Binding-site contacts:
Ligand atom C8P contacts residue MET153 of chain 1.F at 3.7 Å (hydrophobic).
Ligand atom C12 contacts residue HIS243 of chain 1.F at 4.0 Å.
Ligand atom C11 contacts residue ASP34 of chain 1.F at 3.1 Å.
Ligand atom C3P contacts residue TYR160 of chain 1.F at 3.4 Å (hydrophobic).
Ligand atom O2 contacts residue TRP185 of chain 1.F at 3.0 Å (h-bond).
Ligand atom O2 contacts residue TYR189 of chain 1.F at 3.5 Å.
Ligand atom O2 contacts residue GLY35 of chain 1.F at 3.9 Å.
Ligand atom C10 contacts residue HIS243 of chain 1.F at 3.1 Å.
Ligand atom C1P contacts residue HIS243 of chain 1.F at 3.9 Å.
Ligand atom C8P contacts residue SER157 of chain 1.F at 3.2 Å.
Ligand atom C11 contacts residue PHE244 of chain 1.F at 3.7 Å (hydrophobic).
Ligand atom O4 contacts residue ASN134 of chain 1.F at 2.6 Å (h-bond).
Ligand atom C5 contacts residue PRO131 of chain 1.F at 3.9 Å (hydrophobic).
Ligand atom O4 contacts residue PRO194 of chain 1.F at 3.3 Å.
Ligand atom C5P contacts residue TYR160 of chain 1.F at 3.1 Å (hydrophobic).
Ligand atom O12 contacts residue TRP185 of chain 1.F at 4.0 Å.
Ligand atom C12 contacts residue GLY35 of chain 1.F at 4.0 Å.
Ligand atom C3 contacts residue ILE193 of chain 1.F at 3.6 Å (hydrophobic).
Ligand atom C2 contacts residue TRP185 of chain 1.F at 3.4 Å (hydrophobic).
Ligand atom C3 contacts residue TRP185 of chain 1.F at 4.0 Å (hydrophobic).
Ligand atom O10 contacts residue ALA105 of chain 1.F at 3.4 Å.
Ligand atom C4 contacts residue ASN134 of chain 1.F at 3.4 Å.
Ligand atom C5 contacts residue ASN134 of chain 1.F at 3.4 Å.
Ligand atom C11 contacts residue HIS243 of chain 1.F at 3.5 Å.
Ligand atom O4 contacts residue PRO190 of chain 1.F at 3.5 Å.
Ligand atom C1 contacts residue TRP185 of chain 1.F at 3.9 Å (hydrophobic).
Ligand atom C1 contacts residue ALA105 of chain 1.F at 3.7 Å (hydrophobic).
Ligand atom C4P contacts residue TYR160 of chain 1.F at 3.0 Å (hydrophobic).
Ligand atom O12 contacts residue ALA105 of chain 1.F at 3.1 Å.
Ligand atom O10 contacts residue HIS243 of chain 1.F at 2.9 Å (h-bond).
Ligand atom O6P contacts residue ASN156 of chain 1.F at 3.9 Å.
Ligand atom O12 contacts residue GLY35 of chain 1.F at 2.8 Å (h-bond).
Ligand atom C6P contacts residue TYR160 of chain 1.F at 3.7 Å (hydrophobic).
Ligand atom C12 contacts residue ALA105 of chain 1.F at 3.1 Å (hydrophobic).
Ligand atom O6P contacts residue MET153 of chain 1.F at 3.7 Å.
Ligand atom C3P contacts residue PHE222 of chain 1.F at 3.9 Å (hydrophobic).
Ligand atom C7P contacts residue SER157 of chain 1.F at 3.6 Å.
Ligand atom O12 contacts residue SER106 of chain 1.F at 3.2 Å (h-bond).
Ligand atom O2 contacts residue SER106 of chain 1.F at 3.0 Å (h-bond).
Ligand atom O6P contacts residue ILE137 of chain 1.F at 3.8 Å.

The protein below binds the small molecule below.
Small molecule (SMILES): C[C@H]1CCCC(=O)CCC/C=C/c2cc(O)cc(O)c2C(=O)O1

Sequence of chain 1.F:
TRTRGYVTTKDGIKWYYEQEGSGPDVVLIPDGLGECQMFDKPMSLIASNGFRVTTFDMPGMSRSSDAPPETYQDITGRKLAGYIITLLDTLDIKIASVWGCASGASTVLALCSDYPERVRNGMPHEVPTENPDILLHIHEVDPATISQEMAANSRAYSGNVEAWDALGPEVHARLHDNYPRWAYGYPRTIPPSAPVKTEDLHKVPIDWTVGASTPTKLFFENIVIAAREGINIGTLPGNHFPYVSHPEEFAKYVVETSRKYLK